The small molecule below binds the protein below.
Small molecule (SMILES): CC(=O)N[C@@H]1[C@@H](O)[C@H](O[C@@H]2O[C@H](CO)[C@@H](O)[C@H](O)[C@H]2NC(C)=O)[C@@H](C=O)O[C@@H]1O

Sequence of chain 1.A:
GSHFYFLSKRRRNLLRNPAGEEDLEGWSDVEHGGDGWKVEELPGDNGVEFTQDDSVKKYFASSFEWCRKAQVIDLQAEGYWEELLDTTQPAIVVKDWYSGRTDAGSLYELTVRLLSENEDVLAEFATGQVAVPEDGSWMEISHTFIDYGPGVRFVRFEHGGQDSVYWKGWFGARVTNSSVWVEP

Binding-site contacts:
Ligand atom O3 contacts residue TYR166 of chain 1.A at 3.9 Å.
Ligand atom C7 contacts residue LYS168 of chain 1.A at 3.8 Å.
Ligand atom C8 contacts residue TRP167 of chain 1.A at 4.3 Å (hydrophobic).
Ligand atom O5 contacts residue TRP167 of chain 1.A at 3.6 Å.
Ligand atom C1 contacts residue TYR166 of chain 1.A at 4.3 Å (hydrophobic).
Ligand atom C6 contacts residue LYS168 of chain 1.A at 3.7 Å.
Ligand atom C3 contacts residue TYR166 of chain 1.A at 3.5 Å (hydrophobic).
Ligand atom C4 contacts residue TRP167 of chain 1.A at 4.3 Å (hydrophobic).
Ligand atom O3 contacts residue LYS168 of chain 1.A at 2.8 Å (salt-bridge).
Ligand atom O7 contacts residue TRP167 of chain 1.A at 4.1 Å.
Ligand atom O1 contacts residue TYR166 of chain 1.A at 3.5 Å (h-bond).
Ligand atom C2 contacts residue TRP167 of chain 1.A at 4.1 Å (hydrophobic).
Ligand atom C8 contacts residue PHE64 of chain 1.A at 3.5 Å (hydrophobic).
Ligand atom N2 contacts residue TRP167 of chain 1.A at 4.1 Å.
Ligand atom C1 contacts residue TRP167 of chain 1.A at 3.9 Å (hydrophobic).
Ligand atom N2 contacts residue TYR166 of chain 1.A at 3.0 Å (h-bond).
Ligand atom O4 contacts residue TRP167 of chain 1.A at 3.5 Å (h-bond).
Ligand atom C3 contacts residue LYS168 of chain 1.A at 3.9 Å.
Ligand atom C2 contacts residue TYR166 of chain 1.A at 3.6 Å (hydrophobic).
Ligand atom C8 contacts residue TYR166 of chain 1.A at 3.5 Å (hydrophobic).
Ligand atom O3 contacts residue TRP167 of chain 1.A at 4.4 Å.
Ligand atom C8 contacts residue LYS168 of chain 1.A at 4.0 Å.
Ligand atom C7 contacts residue TYR166 of chain 1.A at 4.0 Å (hydrophobic).
Ligand atom O6 contacts residue LYS168 of chain 1.A at 2.7 Å (salt-bridge).
Ligand atom O3 contacts residue TRP167 of chain 1.A at 3.3 Å.
Ligand atom O6 contacts residue TRP167 of chain 1.A at 3.5 Å.
Ligand atom C5 contacts residue TRP167 of chain 1.A at 4.0 Å (hydrophobic).
Ligand atom C4 contacts residue TRP167 of chain 1.A at 4.3 Å (hydrophobic).
Ligand atom C2 contacts residue LYS168 of chain 1.A at 4.3 Å.
Ligand atom C6 contacts residue PHE171 of chain 1.A at 3.6 Å (hydrophobic).
Ligand atom C3 contacts residue TRP167 of chain 1.A at 4.0 Å (hydrophobic).
Ligand atom N2 contacts residue LYS168 of chain 1.A at 3.6 Å (salt-bridge).
Ligand atom O7 contacts residue LYS168 of chain 1.A at 3.4 Å.
Ligand atom C6 contacts residue TRP167 of chain 1.A at 3.7 Å (hydrophobic).
Ligand atom O6 contacts residue PHE171 of chain 1.A at 4.0 Å.